Binding-site contacts:
Ligand atom CAD contacts residue GLY14 of chain 1.C at 3.5 Å.
Ligand atom NAC contacts residue GLY14 of chain 1.C at 4.2 Å.
Ligand atom CAA contacts residue HIS40 of chain 1.C at 4.0 Å.
Ligand atom NAC contacts residue HIS40 of chain 1.C at 3.9 Å.
Ligand atom CAB contacts residue ASP42 of chain 1.C at 3.9 Å.
Ligand atom CAD contacts residue HIS40 of chain 1.C at 4.2 Å.
Ligand atom OAE contacts residue ASP42 of chain 1.C at 4.2 Å.
Ligand atom OAE contacts residue HIS40 of chain 1.C at 3.1 Å (h-bond).
Ligand atom OAE contacts residue GLY14 of chain 1.C at 3.7 Å.

Sequence of chain 1.C:
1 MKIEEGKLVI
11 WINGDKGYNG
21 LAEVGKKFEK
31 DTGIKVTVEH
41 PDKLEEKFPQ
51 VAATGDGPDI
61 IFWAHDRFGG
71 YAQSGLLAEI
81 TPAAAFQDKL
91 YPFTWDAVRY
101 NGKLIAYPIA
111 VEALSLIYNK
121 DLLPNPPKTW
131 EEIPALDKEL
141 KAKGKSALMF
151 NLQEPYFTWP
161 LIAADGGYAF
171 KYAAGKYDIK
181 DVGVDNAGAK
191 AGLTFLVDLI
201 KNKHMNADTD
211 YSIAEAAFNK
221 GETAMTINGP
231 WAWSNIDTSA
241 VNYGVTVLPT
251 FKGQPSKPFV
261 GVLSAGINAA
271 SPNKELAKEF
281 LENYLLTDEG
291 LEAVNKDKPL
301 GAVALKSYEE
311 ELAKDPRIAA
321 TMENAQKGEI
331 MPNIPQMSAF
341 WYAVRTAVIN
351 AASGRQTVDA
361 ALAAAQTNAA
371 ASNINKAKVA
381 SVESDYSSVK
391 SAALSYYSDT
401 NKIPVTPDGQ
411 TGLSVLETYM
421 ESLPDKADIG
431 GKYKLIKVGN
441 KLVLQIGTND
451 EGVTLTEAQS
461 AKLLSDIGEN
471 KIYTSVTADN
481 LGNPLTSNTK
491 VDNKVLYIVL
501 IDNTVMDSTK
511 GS

A protein and the small-molecule ligand that binds it are described below.
Small molecule (SMILES): C[N+](C)(C)[O-]